Binding-site contacts:
Ligand atom C2 contacts residue ASN663 of chain 1.A at 2.4 Å.
Ligand atom C1 contacts residue ASN663 of chain 1.A at 1.4 Å.
Ligand atom O7 contacts residue ASN663 of chain 1.A at 3.0 Å (h-bond).
Ligand atom C7 contacts residue ASN663 of chain 1.A at 3.2 Å.
Ligand atom C3 contacts residue ASN663 of chain 1.A at 3.8 Å.
Ligand atom C8 contacts residue ASN663 of chain 1.A at 4.5 Å.
Ligand atom C6 contacts residue SER665 of chain 1.A at 3.3 Å.
Ligand atom C4 contacts residue ASN663 of chain 1.A at 4.2 Å.
Ligand atom C5 contacts residue SER665 of chain 1.A at 3.4 Å.
Ligand atom C1 contacts residue SER665 of chain 1.A at 3.2 Å.
Ligand atom O6 contacts residue SER665 of chain 1.A at 2.3 Å (h-bond).
Ligand atom C5 contacts residue ASN663 of chain 1.A at 3.6 Å.
Ligand atom N2 contacts residue ASN663 of chain 1.A at 2.9 Å (h-bond).
Ligand atom O5 contacts residue SER665 of chain 1.A at 2.9 Å.
Ligand atom O5 contacts residue ASN663 of chain 1.A at 2.3 Å (h-bond).

This small molecule binds to this protein.
Small molecule (SMILES): CC(=O)N[C@@H]1[C@@H](O)[C@H](O)[C@@H](CO)O[C@H]1O

Sequence of chain 1.A:
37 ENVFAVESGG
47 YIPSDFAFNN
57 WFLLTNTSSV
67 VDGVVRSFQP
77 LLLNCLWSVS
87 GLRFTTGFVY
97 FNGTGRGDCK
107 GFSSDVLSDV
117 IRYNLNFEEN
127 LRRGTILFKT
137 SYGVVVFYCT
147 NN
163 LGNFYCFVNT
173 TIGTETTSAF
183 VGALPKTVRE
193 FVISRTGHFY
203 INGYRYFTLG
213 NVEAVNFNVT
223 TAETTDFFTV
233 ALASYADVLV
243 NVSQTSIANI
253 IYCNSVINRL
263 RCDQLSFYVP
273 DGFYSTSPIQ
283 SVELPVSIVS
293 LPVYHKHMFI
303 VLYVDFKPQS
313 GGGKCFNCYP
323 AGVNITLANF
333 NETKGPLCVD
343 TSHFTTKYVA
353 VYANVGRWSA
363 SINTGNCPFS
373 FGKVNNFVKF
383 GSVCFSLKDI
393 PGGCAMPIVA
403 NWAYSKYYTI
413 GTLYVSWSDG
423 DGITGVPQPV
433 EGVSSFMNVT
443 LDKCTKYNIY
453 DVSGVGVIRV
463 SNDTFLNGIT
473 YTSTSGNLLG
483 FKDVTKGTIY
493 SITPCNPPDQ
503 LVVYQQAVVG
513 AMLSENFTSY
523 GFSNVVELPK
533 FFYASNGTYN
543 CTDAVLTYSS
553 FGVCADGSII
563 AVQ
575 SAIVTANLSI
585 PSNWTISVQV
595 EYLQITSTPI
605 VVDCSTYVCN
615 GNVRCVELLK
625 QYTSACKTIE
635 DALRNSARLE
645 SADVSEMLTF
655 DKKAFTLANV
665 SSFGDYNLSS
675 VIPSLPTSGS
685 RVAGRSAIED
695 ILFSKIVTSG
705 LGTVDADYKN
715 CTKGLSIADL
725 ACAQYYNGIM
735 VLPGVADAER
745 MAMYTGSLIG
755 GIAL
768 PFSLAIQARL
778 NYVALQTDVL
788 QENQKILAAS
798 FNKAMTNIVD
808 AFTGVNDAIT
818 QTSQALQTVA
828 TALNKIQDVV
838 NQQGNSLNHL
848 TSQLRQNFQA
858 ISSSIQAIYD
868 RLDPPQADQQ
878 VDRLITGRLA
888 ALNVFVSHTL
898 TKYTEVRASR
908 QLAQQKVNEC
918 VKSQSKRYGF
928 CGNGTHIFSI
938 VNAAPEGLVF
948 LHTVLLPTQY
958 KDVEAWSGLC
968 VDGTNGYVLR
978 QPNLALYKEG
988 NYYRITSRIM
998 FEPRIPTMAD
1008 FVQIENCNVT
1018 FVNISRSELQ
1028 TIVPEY